The protein below binds the small molecule below.
Small molecule (SMILES): C[C@H](N)C(=O)N[C@@H](C)C(=O)N[C@H](C(=O)N[C@H](C(=O)N[C@H](C(=O)N[C@H](C(=O)N1CCC[C@H]1C(=O)N[C@@H](C)C(=O)N1CCC[C@H]1C(=O)N[C@@H](C)C(=O)N[C@@H](CCCCN)C(N)=O)[C@@H](C)O)[C@@H](C)O)[C@@H](C)O)[C@@H](C)O

Binding-site contacts:
Ligand atom OG1 contacts residue TYR51 of chain 1.A at 3.5 Å (h-bond).
Ligand atom N contacts residue TYR10 of chain 1.A at 3.9 Å.
Ligand atom CG2 contacts residue TYR36 of chain 1.A at 3.9 Å (hydrophobic).
Ligand atom O contacts residue GLN44 of chain 1.A at 3.3 Å.
Ligand atom N contacts residue A2G1 of chain 1.LA at 3.8 Å.
Ligand atom O contacts residue A2G1 of chain 1.LA at 3.6 Å.
Ligand atom CD contacts residue TYR10 of chain 1.A at 3.4 Å (hydrophobic).
Ligand atom CB contacts residue TYR51 of chain 1.A at 3.4 Å (hydrophobic).
Ligand atom CD contacts residue A2G1 of chain 1.NA at 3.4 Å.
Ligand atom CG2 contacts residue A2G1 of chain 1.NA at 3.4 Å.
Ligand atom C contacts residue A2G1 of chain 1.NA at 3.6 Å.
Ligand atom OG1 contacts residue A2G1 of chain 1.LA at 1.4 Å.
Ligand atom CG2 contacts residue A2G1 of chain 1.MA at 3.5 Å.
Ligand atom OG1 contacts residue A2G1 of chain 1.MA at 1.4 Å.
Ligand atom CG contacts residue GLN44 of chain 1.A at 3.5 Å.
Ligand atom O contacts residue TRP170 of chain 1.A at 3.5 Å.
Ligand atom O contacts residue A2G1 of chain 1.NA at 3.4 Å.
Ligand atom O contacts residue A2G1 of chain 1.NA at 3.4 Å (h-bond).
Ligand atom CA contacts residue A2G1 of chain 1.LA at 3.7 Å.
Ligand atom O contacts residue A2G1 of chain 1.MA at 3.3 Å (h-bond).
Ligand atom CB contacts residue A2G1 of chain 1.LA at 2.4 Å.
Ligand atom CB contacts residue A2G1 of chain 1.MA at 2.4 Å.
Ligand atom CB contacts residue GLN44 of chain 1.A at 3.4 Å.
Ligand atom CA contacts residue A2G1 of chain 1.MA at 3.5 Å.
Ligand atom CB contacts residue TRP170 of chain 1.A at 3.9 Å (hydrophobic).
Ligand atom C contacts residue A2G1 of chain 1.MA at 3.4 Å.
Ligand atom CG2 contacts residue A2G1 of chain 1.LA at 3.1 Å.
Ligand atom O contacts residue TYR51 of chain 1.A at 2.5 Å (h-bond).
Ligand atom CA contacts residue A2G1 of chain 1.NA at 3.7 Å.
Ligand atom O contacts residue PHE166 of chain 1.A at 3.6 Å.
Ligand atom C contacts residue TYR51 of chain 1.A at 3.6 Å (hydrophobic).
Ligand atom CB contacts residue TYR10 of chain 1.A at 3.5 Å (hydrophobic).
Ligand atom CA contacts residue A2G1 of chain 1.NA at 3.6 Å.
Ligand atom N contacts residue A2G1 of chain 1.MA at 3.6 Å.
Ligand atom CB contacts residue A2G1 of chain 1.NA at 2.4 Å.
Ligand atom CD contacts residue GLN44 of chain 1.A at 4.0 Å.
Ligand atom CG2 contacts residue TYR51 of chain 1.A at 3.4 Å (hydrophobic).
Ligand atom CG2 contacts residue TRP170 of chain 1.A at 3.8 Å (hydrophobic).
Ligand atom CG contacts residue TYR10 of chain 1.A at 3.7 Å (hydrophobic).
Ligand atom OG1 contacts residue A2G1 of chain 1.NA at 1.5 Å.

Sequence of chain 1.A:
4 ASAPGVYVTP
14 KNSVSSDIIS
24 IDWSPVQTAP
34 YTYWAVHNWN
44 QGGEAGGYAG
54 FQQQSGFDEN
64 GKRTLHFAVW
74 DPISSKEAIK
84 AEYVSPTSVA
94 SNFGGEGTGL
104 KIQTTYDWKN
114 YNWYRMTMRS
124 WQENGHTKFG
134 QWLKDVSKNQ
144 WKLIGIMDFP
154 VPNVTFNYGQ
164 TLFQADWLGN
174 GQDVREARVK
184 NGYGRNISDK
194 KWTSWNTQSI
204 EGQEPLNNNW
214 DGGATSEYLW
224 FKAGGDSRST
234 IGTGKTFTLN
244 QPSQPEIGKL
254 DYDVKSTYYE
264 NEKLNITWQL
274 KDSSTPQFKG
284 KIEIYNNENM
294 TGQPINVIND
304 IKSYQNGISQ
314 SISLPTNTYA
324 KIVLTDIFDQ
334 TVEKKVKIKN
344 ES